Binding-site contacts:
Ligand atom O1B contacts residue ILE53 of chain 1.A at 3.1 Å (h-bond).
Ligand atom C2 contacts residue PRO17 of chain 1.A at 3.5 Å (hydrophobic).
Ligand atom O1B contacts residue GLY54 of chain 1.A at 3.3 Å (h-bond).
Ligand atom S1G contacts residue ARG160 of chain 1.B at 2.9 Å (salt-bridge).
Ligand atom O2' contacts residue VAL12 of chain 1.A at 3.1 Å (h-bond).
Ligand atom O1A contacts residue GLY54 of chain 1.A at 3.1 Å.
Ligand atom O3A contacts residue GLY54 of chain 1.A at 3.3 Å (h-bond).
Ligand atom O3' contacts residue ARG16 of chain 1.A at 3.0 Å.
Ligand atom O3A contacts residue ILE53 of chain 1.A at 3.5 Å (h-bond).
Ligand atom N7 contacts residue ILE53 of chain 1.A at 3.2 Å.
Ligand atom PG contacts residue MG1 of chain 1.K at 3.1 Å.
Ligand atom O3A contacts residue GLY52 of chain 1.A at 3.4 Å.
Ligand atom N6 contacts residue VAL24 of chain 1.A at 2.8 Å (h-bond).
Ligand atom O2B contacts residue THR56 of chain 1.A at 2.9 Å (h-bond).
Ligand atom O1B contacts residue GLY52 of chain 1.A at 3.3 Å (h-bond).
Ligand atom O3' contacts residue VAL12 of chain 1.A at 3.3 Å (h-bond).
Ligand atom O3B contacts residue ARG203 of chain 1.A at 3.1 Å (salt-bridge).
Ligand atom PB contacts residue GLY52 of chain 1.A at 3.5 Å.
Ligand atom O2A contacts residue ARG16 of chain 1.A at 3.5 Å (salt-bridge).
Ligand atom S1G contacts residue ARG131 of chain 1.B at 3.5 Å (salt-bridge).
Ligand atom N7 contacts residue GLY54 of chain 1.A at 3.2 Å (h-bond).
Ligand atom O2G contacts residue ARG131 of chain 1.B at 3.4 Å (salt-bridge).
Ligand atom O2' contacts residue ARG16 of chain 1.A at 3.4 Å.
Ligand atom O5' contacts residue THR57 of chain 1.A at 3.5 Å (h-bond).
Ligand atom N1 contacts residue VAL24 of chain 1.A at 3.4 Å (h-bond).
Ligand atom O1A contacts residue THR57 of chain 1.A at 2.6 Å (h-bond).
Ligand atom O2G contacts residue MG1 of chain 1.K at 1.8 Å.
Ligand atom S1G contacts residue PRO51 of chain 1.A at 3.5 Å.
Ligand atom C2' contacts residue PRO17 of chain 1.A at 3.5 Å (hydrophobic).
Ligand atom O2' contacts residue TYR15 of chain 1.A at 3.5 Å (h-bond).
Ligand atom O3G contacts residue ASN145 of chain 1.A at 3.2 Å (h-bond).
Ligand atom N6 contacts residue ILE53 of chain 1.A at 3.2 Å (h-bond).
Ligand atom O1B contacts residue LYS55 of chain 1.A at 2.8 Å (salt-bridge).
Ligand atom O3G contacts residue LYS55 of chain 1.A at 2.6 Å (salt-bridge).
Ligand atom O1A contacts residue THR56 of chain 1.A at 3.5 Å (h-bond).
Ligand atom O2B contacts residue MG1 of chain 1.K at 2.5 Å.
Ligand atom O2A contacts residue ARG203 of chain 1.A at 3.2 Å (salt-bridge).
Ligand atom O2G contacts residue ARG160 of chain 1.B at 3.2 Å (salt-bridge).
Ligand atom N6 contacts residue ILE23 of chain 1.A at 3.3 Å.
Ligand atom O3B contacts residue GLY52 of chain 1.A at 2.9 Å (h-bond).

The protein below binds the small molecule below.
Small molecule (SMILES): Nc1ncnc2c1ncn2[C@@H]1O[C@H](COP(=O)(O)OP(=O)(O)OP(O)(O)=S)[C@@H](O)[C@H]1O

Sequence of chain 1.B:
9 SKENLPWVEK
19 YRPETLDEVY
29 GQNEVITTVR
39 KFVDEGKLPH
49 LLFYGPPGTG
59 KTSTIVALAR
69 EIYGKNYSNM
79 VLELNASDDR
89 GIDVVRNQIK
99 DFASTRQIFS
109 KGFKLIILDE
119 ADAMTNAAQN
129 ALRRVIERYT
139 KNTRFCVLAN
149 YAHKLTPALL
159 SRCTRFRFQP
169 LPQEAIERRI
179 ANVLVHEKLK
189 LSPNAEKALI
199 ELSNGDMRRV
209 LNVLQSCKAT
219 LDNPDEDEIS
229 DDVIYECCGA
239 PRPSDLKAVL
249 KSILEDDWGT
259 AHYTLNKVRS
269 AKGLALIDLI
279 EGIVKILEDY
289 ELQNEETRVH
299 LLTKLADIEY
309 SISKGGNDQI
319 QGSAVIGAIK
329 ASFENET

Sequence of chain 1.A:
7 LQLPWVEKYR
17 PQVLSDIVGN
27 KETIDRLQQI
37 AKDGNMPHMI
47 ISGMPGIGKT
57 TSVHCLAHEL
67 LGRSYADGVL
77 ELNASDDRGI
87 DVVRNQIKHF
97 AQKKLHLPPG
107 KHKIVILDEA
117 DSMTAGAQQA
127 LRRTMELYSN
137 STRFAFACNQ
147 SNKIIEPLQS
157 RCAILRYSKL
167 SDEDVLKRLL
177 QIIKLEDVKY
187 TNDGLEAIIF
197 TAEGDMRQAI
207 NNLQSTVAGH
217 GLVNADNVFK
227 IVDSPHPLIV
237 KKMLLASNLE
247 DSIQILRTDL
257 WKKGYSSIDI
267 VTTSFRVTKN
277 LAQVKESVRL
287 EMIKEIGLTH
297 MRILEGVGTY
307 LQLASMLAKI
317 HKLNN